Sequence of chain 1.B:
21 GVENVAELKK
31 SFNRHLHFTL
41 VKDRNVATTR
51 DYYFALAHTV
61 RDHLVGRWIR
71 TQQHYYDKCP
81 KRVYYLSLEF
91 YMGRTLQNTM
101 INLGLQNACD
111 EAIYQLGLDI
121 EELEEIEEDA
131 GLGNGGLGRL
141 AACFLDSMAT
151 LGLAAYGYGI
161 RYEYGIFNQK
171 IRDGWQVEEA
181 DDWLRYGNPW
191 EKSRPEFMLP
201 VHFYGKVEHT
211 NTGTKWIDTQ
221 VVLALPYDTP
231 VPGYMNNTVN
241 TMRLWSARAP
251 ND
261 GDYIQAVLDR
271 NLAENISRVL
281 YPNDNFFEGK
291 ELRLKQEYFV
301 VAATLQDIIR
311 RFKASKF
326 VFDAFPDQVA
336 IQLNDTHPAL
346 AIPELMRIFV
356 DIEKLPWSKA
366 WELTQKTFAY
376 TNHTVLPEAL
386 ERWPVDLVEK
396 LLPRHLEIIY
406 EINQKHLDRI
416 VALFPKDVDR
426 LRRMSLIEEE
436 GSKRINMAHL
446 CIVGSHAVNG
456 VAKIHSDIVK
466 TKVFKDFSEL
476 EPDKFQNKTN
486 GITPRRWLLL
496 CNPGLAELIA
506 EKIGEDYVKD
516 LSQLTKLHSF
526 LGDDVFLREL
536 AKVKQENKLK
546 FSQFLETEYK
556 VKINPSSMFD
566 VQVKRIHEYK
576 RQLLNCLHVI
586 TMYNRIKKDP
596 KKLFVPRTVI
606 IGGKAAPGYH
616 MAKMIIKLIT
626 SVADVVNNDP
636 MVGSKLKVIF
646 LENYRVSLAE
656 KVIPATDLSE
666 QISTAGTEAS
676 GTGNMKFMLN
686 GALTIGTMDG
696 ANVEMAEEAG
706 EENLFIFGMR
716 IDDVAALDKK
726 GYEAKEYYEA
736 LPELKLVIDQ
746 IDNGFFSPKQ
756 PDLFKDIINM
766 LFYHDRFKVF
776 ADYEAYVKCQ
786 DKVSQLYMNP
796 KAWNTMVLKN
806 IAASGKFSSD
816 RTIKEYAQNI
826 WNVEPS

The protein below binds the small molecule below.
Small molecule (SMILES): O=C(N[C@@H](Cc1ccccc1)C(=O)N1CC(C(=O)O)C1)c1cc2cc(Cl)ccc2[nH]1

Binding-site contacts:
Ligand atom O4 contacts residue SER193 of chain 1.A at 3.5 Å.
Ligand atom CL1 contacts residue VAL65 of chain 1.A at 3.5 Å.
Ligand atom C6 contacts residue VAL41 of chain 1.B at 3.6 Å (hydrophobic).
Ligand atom C3 contacts residue ARG61 of chain 1.A at 3.8 Å.
Ligand atom N2 contacts residue LYS192 of chain 1.A at 3.6 Å.
Ligand atom C16 contacts residue HIS58 of chain 1.B at 3.5 Å.
Ligand atom C2 contacts residue TRP190 of chain 1.A at 3.8 Å (hydrophobic).
Ligand atom C7 contacts residue ARG61 of chain 1.A at 3.4 Å.
Ligand atom N2 contacts residue ARG61 of chain 1.A at 3.6 Å (salt-bridge).
Ligand atom C15 contacts residue HIS58 of chain 1.B at 3.8 Å.
Ligand atom C8 contacts residue LYS192 of chain 1.A at 3.4 Å.
Ligand atom C8 contacts residue GLU191 of chain 1.A at 3.8 Å.
Ligand atom C6 contacts residue ARG61 of chain 1.A at 3.5 Å.
Ligand atom C1 contacts residue PRO189 of chain 1.A at 3.6 Å (hydrophobic).
Ligand atom C4 contacts residue ARG61 of chain 1.A at 3.4 Å.
Ligand atom C7 contacts residue THR39 of chain 1.B at 3.6 Å.
Ligand atom C5 contacts residue ARG61 of chain 1.A at 3.5 Å.
Ligand atom N2 contacts residue GLU191 of chain 1.A at 2.8 Å (salt-bridge).
Ligand atom CL1 contacts residue LEU64 of chain 1.A at 3.8 Å.
Ligand atom N2 contacts residue PRO189 of chain 1.A at 3.7 Å.
Ligand atom CL1 contacts residue ARG61 of chain 1.A at 3.3 Å.
Ligand atom C11 contacts residue HIS58 of chain 1.B at 3.5 Å.
Ligand atom N1 contacts residue THR39 of chain 1.B at 3.0 Å (h-bond).
Ligand atom O1 contacts residue GLU191 of chain 1.A at 3.1 Å (salt-bridge).
Ligand atom C13 contacts residue PHE54 of chain 1.B at 3.5 Å (hydrophobic).
Ligand atom O4 contacts residue TYR227 of chain 1.A at 3.5 Å (h-bond).
Ligand atom C3 contacts residue TRP68 of chain 1.A at 3.6 Å (hydrophobic).
Ligand atom C1 contacts residue LYS192 of chain 1.A at 3.8 Å.
Ligand atom C22 contacts residue SER193 of chain 1.A at 3.7 Å.
Ligand atom C5 contacts residue VAL41 of chain 1.B at 3.5 Å (hydrophobic).
Ligand atom C15 contacts residue PRO189 of chain 1.B at 3.6 Å (hydrophobic).
Ligand atom C1 contacts residue GLU191 of chain 1.A at 3.7 Å.
Ligand atom C8 contacts residue ARG61 of chain 1.A at 3.5 Å.
Ligand atom C14 contacts residue PRO189 of chain 1.B at 3.4 Å (hydrophobic).
Ligand atom C2 contacts residue PRO189 of chain 1.A at 3.4 Å (hydrophobic).
Ligand atom C10 contacts residue THR39 of chain 1.B at 3.6 Å.
Ligand atom C1 contacts residue ARG61 of chain 1.A at 3.7 Å.
Ligand atom O1 contacts residue LYS192 of chain 1.A at 3.7 Å.
Ligand atom C9 contacts residue LYS192 of chain 1.A at 3.5 Å.
Ligand atom O2 contacts residue LYS192 of chain 1.A at 2.9 Å (salt-bridge).

Sequence of chain 1.A:
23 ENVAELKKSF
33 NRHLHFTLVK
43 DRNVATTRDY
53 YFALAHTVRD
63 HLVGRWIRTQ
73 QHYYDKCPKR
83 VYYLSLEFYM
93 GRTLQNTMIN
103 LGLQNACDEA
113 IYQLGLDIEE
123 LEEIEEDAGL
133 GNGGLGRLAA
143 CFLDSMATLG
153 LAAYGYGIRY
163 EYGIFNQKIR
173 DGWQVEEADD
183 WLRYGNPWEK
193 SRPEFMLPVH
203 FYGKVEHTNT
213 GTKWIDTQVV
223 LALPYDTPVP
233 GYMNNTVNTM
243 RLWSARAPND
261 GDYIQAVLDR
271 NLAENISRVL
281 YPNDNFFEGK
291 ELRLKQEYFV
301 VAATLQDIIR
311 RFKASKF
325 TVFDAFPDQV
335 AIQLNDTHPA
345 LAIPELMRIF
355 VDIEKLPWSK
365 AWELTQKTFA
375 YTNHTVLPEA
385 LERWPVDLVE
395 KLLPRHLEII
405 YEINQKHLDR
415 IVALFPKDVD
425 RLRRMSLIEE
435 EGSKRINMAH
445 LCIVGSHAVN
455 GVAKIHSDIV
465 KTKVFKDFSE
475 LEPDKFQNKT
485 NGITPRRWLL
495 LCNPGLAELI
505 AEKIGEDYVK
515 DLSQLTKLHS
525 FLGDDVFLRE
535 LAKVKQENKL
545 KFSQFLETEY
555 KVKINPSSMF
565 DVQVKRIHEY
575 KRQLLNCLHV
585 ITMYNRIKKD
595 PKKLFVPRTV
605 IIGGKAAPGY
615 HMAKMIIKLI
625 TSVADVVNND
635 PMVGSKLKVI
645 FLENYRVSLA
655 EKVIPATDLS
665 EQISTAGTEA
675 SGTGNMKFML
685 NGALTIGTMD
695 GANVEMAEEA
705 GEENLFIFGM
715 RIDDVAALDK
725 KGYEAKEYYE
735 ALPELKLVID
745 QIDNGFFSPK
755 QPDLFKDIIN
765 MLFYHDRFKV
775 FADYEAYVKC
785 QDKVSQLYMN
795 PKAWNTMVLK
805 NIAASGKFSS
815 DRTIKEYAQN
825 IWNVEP